Sequence of chain 1.A:
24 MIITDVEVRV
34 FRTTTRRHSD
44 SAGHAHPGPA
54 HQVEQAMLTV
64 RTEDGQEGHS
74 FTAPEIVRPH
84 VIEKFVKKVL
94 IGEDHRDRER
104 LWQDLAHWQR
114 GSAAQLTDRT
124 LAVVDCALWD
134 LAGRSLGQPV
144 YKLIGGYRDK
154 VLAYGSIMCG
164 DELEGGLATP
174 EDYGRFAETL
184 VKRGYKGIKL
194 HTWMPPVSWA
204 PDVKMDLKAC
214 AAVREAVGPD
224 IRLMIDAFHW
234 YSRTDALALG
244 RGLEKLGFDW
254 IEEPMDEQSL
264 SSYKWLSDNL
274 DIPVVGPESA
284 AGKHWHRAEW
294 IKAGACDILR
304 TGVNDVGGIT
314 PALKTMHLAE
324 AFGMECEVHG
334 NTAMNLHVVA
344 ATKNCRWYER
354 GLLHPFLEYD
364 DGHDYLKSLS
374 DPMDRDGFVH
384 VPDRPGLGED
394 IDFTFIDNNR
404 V

Binding-site contacts:
Ligand atom ON contacts residue ARG303 of chain 1.A at 3.0 Å (salt-bridge).
Ligand atom N contacts residue ASP229 of chain 1.A at 3.2 Å (salt-bridge).
Ligand atom N contacts residue GLU352 of chain 1.A at 3.0 Å (salt-bridge).
Ligand atom O1 contacts residue GLU281 of chain 1.A at 2.8 Å (salt-bridge).
Ligand atom C5 contacts residue HIS47 of chain 1.A at 3.2 Å.
Ligand atom C5 contacts residue XYH1 of chain 1.F at 0.2 Å.
Ligand atom O5B contacts residue XYH1 of chain 1.F at 0.1 Å (h-bond).
Ligand atom O4 contacts residue HIS194 of chain 1.A at 3.2 Å.
Ligand atom O5A contacts residue XYH1 of chain 1.F at 0.5 Å (h-bond).
Ligand atom ON contacts residue GLU352 of chain 1.A at 3.3 Å (salt-bridge).
Ligand atom O5B contacts residue HIS47 of chain 1.A at 2.8 Å (h-bond).
Ligand atom N contacts residue XYH1 of chain 1.F at 0.7 Å (h-bond).
Ligand atom C2 contacts residue XYH1 of chain 1.F at 0.8 Å.
Ligand atom ON contacts residue GLU255 of chain 1.A at 2.8 Å (salt-bridge).
Ligand atom O1 contacts residue MG1 of chain 1.D at 2.2 Å.
Ligand atom O3 contacts residue GLU281 of chain 1.A at 3.5 Å (salt-bridge).
Ligand atom C1 contacts residue ASP229 of chain 1.A at 3.3 Å.
Ligand atom C4 contacts residue XYH1 of chain 1.F at 0.3 Å.
Ligand atom O4 contacts residue HIS232 of chain 1.A at 3.0 Å (h-bond).
Ligand atom O1 contacts residue XYH1 of chain 1.F at 0.3 Å (h-bond).
Ligand atom N contacts residue MG1 of chain 1.D at 2.8 Å.
Ligand atom O1 contacts residue ASP229 of chain 1.A at 3.0 Å (salt-bridge).
Ligand atom O2 contacts residue HIS332 of chain 1.A at 3.2 Å (h-bond).
Ligand atom C3 contacts residue XYH1 of chain 1.F at 0.4 Å.
Ligand atom ON contacts residue ASP229 of chain 1.A at 2.8 Å (salt-bridge).
Ligand atom O4 contacts residue XYH1 of chain 1.F at 0.3 Å (h-bond).
Ligand atom C1 contacts residue MG1 of chain 1.D at 2.8 Å.
Ligand atom O5A contacts residue HIS232 of chain 1.A at 2.6 Å (h-bond).
Ligand atom N contacts residue HIS194 of chain 1.A at 2.9 Å (h-bond).
Ligand atom ON contacts residue XYH1 of chain 1.F at 0.5 Å (h-bond).
Ligand atom O5A contacts residue HIS47 of chain 1.A at 3.0 Å (h-bond).
Ligand atom ON contacts residue MG1 of chain 1.D at 2.0 Å.
Ligand atom C1 contacts residue XYH1 of chain 1.F at 0.4 Å.
Ligand atom ON contacts residue HIS194 of chain 1.A at 3.5 Å (h-bond).
Ligand atom O2 contacts residue XYH1 of chain 1.F at 1.2 Å.
Ligand atom C1 contacts residue HIS194 of chain 1.A at 3.1 Å.
Ligand atom O3 contacts residue XYH1 of chain 1.F at 1.0 Å (h-bond).
Ligand atom C2 contacts residue HIS194 of chain 1.A at 3.5 Å.
Ligand atom ON contacts residue LYS192 of chain 1.A at 2.6 Å (salt-bridge).
Ligand atom ON contacts residue GLU281 of chain 1.A at 3.0 Å (salt-bridge).

The small molecule below binds the protein below.
Small molecule (SMILES): O=C(O)[C@H](O)[C@@H](O)[C@@H](O)C(=O)NO